Binding-site contacts:
Ligand atom CAH contacts residue HIS59 of chain 1.I at 3.8 Å.
Ligand atom CAL contacts residue LEU50 of chain 1.I at 3.9 Å (hydrophobic).
Ligand atom CG contacts residue TRP37 of chain 1.I at 3.9 Å (hydrophobic).
Ligand atom OD1 contacts residue TYR61 of chain 1.I at 3.7 Å.
Ligand atom CAJ contacts residue TYR47 of chain 1.I at 3.8 Å (hydrophobic).
Ligand atom C contacts residue HIS59 of chain 1.I at 3.6 Å.
Ligand atom C contacts residue TYR47 of chain 1.I at 3.6 Å (hydrophobic).
Ligand atom CG contacts residue SER60 of chain 1.I at 3.6 Å.
Ligand atom OD1 contacts residue HIS64 of chain 1.I at 2.9 Å (h-bond).
Ligand atom CAL contacts residue PRO48 of chain 1.I at 3.2 Å (hydrophobic).
Ligand atom CAY contacts residue PRO48 of chain 1.I at 3.9 Å (hydrophobic).
Ligand atom O contacts residue TYR47 of chain 1.I at 2.7 Å (h-bond).
Ligand atom CAX contacts residue ILE58 of chain 1.I at 3.8 Å (hydrophobic).
Ligand atom NAQ contacts residue ARG56 of chain 1.I at 3.0 Å (salt-bridge).
Ligand atom CAH contacts residue TYR47 of chain 1.I at 3.8 Å (hydrophobic).
Ligand atom CB contacts residue HIS59 of chain 1.I at 3.5 Å.
Ligand atom OAS contacts residue PRO48 of chain 1.I at 3.8 Å.
Ligand atom OAS contacts residue TYR47 of chain 1.I at 3.9 Å.
Ligand atom CB contacts residue TYR47 of chain 1.I at 3.8 Å (hydrophobic).
Ligand atom N contacts residue TYR47 of chain 1.I at 3.7 Å.
Ligand atom CD2 contacts residue TYR47 of chain 1.I at 3.5 Å (hydrophobic).
Ligand atom CAW contacts residue ILE58 of chain 1.I at 3.9 Å (hydrophobic).
Ligand atom CD2 contacts residue TRP37 of chain 1.I at 3.5 Å (hydrophobic).
Ligand atom CG contacts residue TRP66 of chain 1.I at 3.5 Å (hydrophobic).
Ligand atom CAT contacts residue TYR61 of chain 1.I at 3.8 Å (hydrophobic).
Ligand atom OD1 contacts residue SER60 of chain 1.I at 2.7 Å (h-bond).
Ligand atom CAX contacts residue TYR47 of chain 1.I at 3.9 Å (hydrophobic).
Ligand atom CA contacts residue TYR47 of chain 1.I at 3.9 Å (hydrophobic).
Ligand atom CAM contacts residue HIS59 of chain 1.I at 3.9 Å.
Ligand atom CAC contacts residue TYR47 of chain 1.I at 3.5 Å (hydrophobic).
Ligand atom CAJ contacts residue ILE58 of chain 1.I at 3.6 Å (hydrophobic).
Ligand atom CAC contacts residue TRP37 of chain 1.I at 3.8 Å (hydrophobic).
Ligand atom CG contacts residue HIS64 of chain 1.I at 3.8 Å.
Ligand atom CA contacts residue HIS59 of chain 1.I at 3.3 Å.
Ligand atom CB contacts residue TRP66 of chain 1.I at 3.5 Å (hydrophobic).
Ligand atom OAE contacts residue TYR61 of chain 1.I at 3.7 Å.
Ligand atom NAQ contacts residue PRO48 of chain 1.I at 3.6 Å.
Ligand atom CAL contacts residue ARG56 of chain 1.I at 3.8 Å.
Ligand atom CAY contacts residue ILE58 of chain 1.I at 3.6 Å (hydrophobic).
Ligand atom NAR contacts residue HIS59 of chain 1.I at 2.9 Å (h-bond).

This protein binds this small molecule.
Small molecule (SMILES): Cc1ncoc1-c1ccc(CNC(=O)[C@@H]2C[C@@H](O)CN2C(=O)CC(C)(C)C)cc1

Sequence of chain 1.I:
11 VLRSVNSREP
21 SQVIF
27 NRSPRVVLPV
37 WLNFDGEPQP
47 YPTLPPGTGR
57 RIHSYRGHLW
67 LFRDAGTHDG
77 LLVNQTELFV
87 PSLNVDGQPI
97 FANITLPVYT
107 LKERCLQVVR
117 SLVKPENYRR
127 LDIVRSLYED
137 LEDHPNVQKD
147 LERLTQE